Binding-site contacts:
Ligand atom C4 contacts residue ASN1074 of chain 1.C at 3.9 Å.
Ligand atom C5 contacts residue ASN1074 of chain 1.C at 3.2 Å.
Ligand atom C8 contacts residue ASN1074 of chain 1.C at 4.2 Å.
Ligand atom C3 contacts residue ASN1074 of chain 1.C at 3.6 Å.
Ligand atom C7 contacts residue ASN1074 of chain 1.C at 3.5 Å.
Ligand atom O5 contacts residue ALA706 of chain 1.C at 4.2 Å.
Ligand atom O7 contacts residue ASN1074 of chain 1.C at 3.9 Å.
Ligand atom O5 contacts residue GLN895 of chain 1.A at 4.3 Å.
Ligand atom C1 contacts residue ASN1074 of chain 1.C at 1.4 Å.
Ligand atom O5 contacts residue ASN1074 of chain 1.C at 2.4 Å (h-bond).
Ligand atom C2 contacts residue ASN1074 of chain 1.C at 2.5 Å.
Ligand atom N2 contacts residue ASN1074 of chain 1.C at 3.1 Å (h-bond).
Ligand atom C1 contacts residue GLN895 of chain 1.A at 3.9 Å.
Ligand atom O6 contacts residue ASN1074 of chain 1.C at 3.0 Å (h-bond).
Ligand atom C6 contacts residue ASN1074 of chain 1.C at 3.2 Å.

Sequence of chain 1.A:
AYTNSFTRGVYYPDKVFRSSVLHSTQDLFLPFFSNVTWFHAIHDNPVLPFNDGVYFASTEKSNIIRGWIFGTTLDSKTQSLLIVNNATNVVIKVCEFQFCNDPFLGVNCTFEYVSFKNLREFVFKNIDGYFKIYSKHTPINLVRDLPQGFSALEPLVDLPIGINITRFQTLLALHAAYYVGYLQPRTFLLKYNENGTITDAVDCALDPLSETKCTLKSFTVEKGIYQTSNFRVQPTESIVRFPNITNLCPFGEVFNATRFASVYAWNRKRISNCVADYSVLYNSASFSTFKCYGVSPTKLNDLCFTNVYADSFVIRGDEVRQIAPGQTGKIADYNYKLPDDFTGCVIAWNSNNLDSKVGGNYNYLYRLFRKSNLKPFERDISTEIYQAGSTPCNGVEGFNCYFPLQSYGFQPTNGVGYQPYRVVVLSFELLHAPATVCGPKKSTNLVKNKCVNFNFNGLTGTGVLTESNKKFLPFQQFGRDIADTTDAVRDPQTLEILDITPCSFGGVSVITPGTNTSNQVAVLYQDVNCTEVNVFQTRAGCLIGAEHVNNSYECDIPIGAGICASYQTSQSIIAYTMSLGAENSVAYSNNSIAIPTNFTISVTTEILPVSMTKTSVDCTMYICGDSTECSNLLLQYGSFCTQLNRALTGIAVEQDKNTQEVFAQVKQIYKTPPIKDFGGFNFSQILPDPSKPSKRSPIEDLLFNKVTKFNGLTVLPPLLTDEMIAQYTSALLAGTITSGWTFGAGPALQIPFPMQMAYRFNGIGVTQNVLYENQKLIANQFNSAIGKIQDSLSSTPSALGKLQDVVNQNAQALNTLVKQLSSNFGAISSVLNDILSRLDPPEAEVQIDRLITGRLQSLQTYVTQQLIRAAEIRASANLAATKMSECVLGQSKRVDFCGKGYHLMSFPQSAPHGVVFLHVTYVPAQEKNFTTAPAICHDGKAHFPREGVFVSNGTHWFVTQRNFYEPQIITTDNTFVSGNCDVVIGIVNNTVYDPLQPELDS

Sequence of chain 1.C:
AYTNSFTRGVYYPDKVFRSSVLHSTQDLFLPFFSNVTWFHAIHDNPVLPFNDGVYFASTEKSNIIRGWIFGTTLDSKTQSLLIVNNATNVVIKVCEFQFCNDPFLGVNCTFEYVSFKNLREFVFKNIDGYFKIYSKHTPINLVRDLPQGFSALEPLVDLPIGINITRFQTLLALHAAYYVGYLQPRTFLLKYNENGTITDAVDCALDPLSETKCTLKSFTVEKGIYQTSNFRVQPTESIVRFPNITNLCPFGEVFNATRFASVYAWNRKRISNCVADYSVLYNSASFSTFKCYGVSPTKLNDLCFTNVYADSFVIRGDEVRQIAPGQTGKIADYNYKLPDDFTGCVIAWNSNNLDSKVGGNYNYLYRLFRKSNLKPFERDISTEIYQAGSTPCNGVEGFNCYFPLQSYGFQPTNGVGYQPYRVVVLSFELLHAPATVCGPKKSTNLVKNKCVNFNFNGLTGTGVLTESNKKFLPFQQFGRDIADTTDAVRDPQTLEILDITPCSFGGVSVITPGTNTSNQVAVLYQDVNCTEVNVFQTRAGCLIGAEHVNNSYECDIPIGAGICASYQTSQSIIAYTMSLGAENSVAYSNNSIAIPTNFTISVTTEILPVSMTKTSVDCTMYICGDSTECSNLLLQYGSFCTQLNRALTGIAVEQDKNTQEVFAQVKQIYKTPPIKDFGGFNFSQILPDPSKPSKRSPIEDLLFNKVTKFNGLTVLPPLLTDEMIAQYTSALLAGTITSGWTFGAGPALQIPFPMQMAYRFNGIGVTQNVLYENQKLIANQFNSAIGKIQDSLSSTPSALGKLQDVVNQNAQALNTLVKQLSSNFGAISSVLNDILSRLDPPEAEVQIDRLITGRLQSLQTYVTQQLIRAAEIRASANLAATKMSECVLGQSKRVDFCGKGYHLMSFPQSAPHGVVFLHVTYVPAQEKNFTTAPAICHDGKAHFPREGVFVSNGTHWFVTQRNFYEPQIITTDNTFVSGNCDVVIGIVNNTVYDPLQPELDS

A protein and the small-molecule ligand that binds it are described below.
Small molecule (SMILES): CC(=O)N[C@@H]1[C@@H](O)[C@H](O)[C@@H](CO)O[C@H]1O